Binding-site contacts:
Ligand atom N3 contacts residue ALA38 of chain 1.A at 3.5 Å.
Ligand atom O3' contacts residue ILE69 of chain 1.A at 3.8 Å.
Ligand atom OP1 contacts residue GLY64 of chain 1.A at 3.0 Å (h-bond).
Ligand atom OP2 contacts residue GLY66 of chain 1.A at 3.6 Å.
Ligand atom P contacts residue THR67 of chain 1.A at 3.9 Å.
Ligand atom OP3 contacts residue LYS35 of chain 1.A at 2.9 Å (salt-bridge).
Ligand atom OP1 contacts residue LYS68 of chain 1.A at 2.6 Å (salt-bridge).
Ligand atom OP1 contacts residue GLY66 of chain 1.A at 3.0 Å.
Ligand atom P contacts residue LYS68 of chain 1.A at 3.6 Å.
Ligand atom C8 contacts residue LYS35 of chain 1.A at 3.7 Å.
Ligand atom OP2 contacts residue NA1 of chain 1.E at 3.6 Å (h-bond).
Ligand atom O3' contacts residue GLY66 of chain 1.A at 3.9 Å.
Ligand atom P contacts residue NA1 of chain 1.E at 3.5 Å.
Ligand atom OP1 contacts residue THR67 of chain 1.A at 3.6 Å (h-bond).
Ligand atom OP2 contacts residue LYS68 of chain 1.A at 3.0 Å (salt-bridge).
Ligand atom O3' contacts residue GLY64 of chain 1.A at 3.6 Å.
Ligand atom OP1 contacts residue LYS68 of chain 1.A at 3.3 Å (salt-bridge).
Ligand atom OP1 contacts residue NA1 of chain 1.E at 2.6 Å (h-bond).
Ligand atom C4' contacts residue GLY64 of chain 1.A at 3.3 Å.
Ligand atom OP1 contacts residue VAL65 of chain 1.A at 3.6 Å.
Ligand atom O5' contacts residue GLY66 of chain 1.A at 3.2 Å.
Ligand atom C5' contacts residue GLY64 of chain 1.A at 3.4 Å.
Ligand atom OP2 contacts residue THR67 of chain 1.A at 3.6 Å.
Ligand atom C3' contacts residue GLY66 of chain 1.A at 3.6 Å.
Ligand atom C4' contacts residue GLY66 of chain 1.A at 3.9 Å.
Ligand atom O3' contacts residue VAL65 of chain 1.A at 3.9 Å.
Ligand atom C5' contacts residue TYR39 of chain 1.A at 3.4 Å (hydrophobic).
Ligand atom OP1 contacts residue PRO63 of chain 1.A at 3.9 Å.
Ligand atom OP1 contacts residue ILE69 of chain 1.A at 2.7 Å (h-bond).
Ligand atom OP1 contacts residue LEU62 of chain 1.A at 3.7 Å.
Ligand atom P contacts residue ILE69 of chain 1.A at 3.8 Å.
Ligand atom OP2 contacts residue LYS72 of chain 1.A at 3.7 Å.
Ligand atom P contacts residue LYS68 of chain 1.A at 3.6 Å.
Ligand atom C5' contacts residue GLY66 of chain 1.A at 3.4 Å.
Ligand atom P contacts residue GLY66 of chain 1.A at 3.7 Å.
Ligand atom O5' contacts residue LYS35 of chain 1.A at 3.9 Å.
Ligand atom C3' contacts residue LYS68 of chain 1.A at 3.8 Å.
Ligand atom OP2 contacts residue LYS68 of chain 1.A at 3.2 Å.
Ligand atom N7 contacts residue LYS35 of chain 1.A at 3.8 Å.
Ligand atom O3' contacts residue LYS68 of chain 1.A at 4.0 Å.

A protein and the small-molecule ligand that binds it are described below.
Small molecule (SMILES): Cc1cn([C@H]2C[C@H](O[P](=O)(O)OC[C@H]3O[C@@H](n4ccc(N)nc4=O)C[C@@H]3O[P](=O)(O)OC[C@H]3O[C@@H](n4cnc5c(=O)nc(N)[nH]c54)C[C@@H]3O[P](=O)(O)OC[C@H]3O[C@@H](n4cnc5c(=O)nc(N)[nH]c54)C[C@@H]3O)[C@@H](CO[P](=O)(O)O[C@H]3C[C@H](n4cnc5c(=O)nc(N)[nH]c54)O[C@@H]3COP(=O)(O)O)O2)c(=O)[nH]c1=O

Sequence of chain 1.A:
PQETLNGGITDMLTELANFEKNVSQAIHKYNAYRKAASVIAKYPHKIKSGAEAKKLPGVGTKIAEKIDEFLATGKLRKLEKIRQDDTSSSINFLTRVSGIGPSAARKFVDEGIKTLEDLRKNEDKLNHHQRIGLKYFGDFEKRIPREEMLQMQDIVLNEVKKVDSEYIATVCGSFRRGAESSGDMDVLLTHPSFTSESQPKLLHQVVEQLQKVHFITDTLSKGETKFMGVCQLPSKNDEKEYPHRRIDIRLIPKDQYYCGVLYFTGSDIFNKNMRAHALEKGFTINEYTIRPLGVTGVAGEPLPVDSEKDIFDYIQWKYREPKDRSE